Sequence of chain 52.A:
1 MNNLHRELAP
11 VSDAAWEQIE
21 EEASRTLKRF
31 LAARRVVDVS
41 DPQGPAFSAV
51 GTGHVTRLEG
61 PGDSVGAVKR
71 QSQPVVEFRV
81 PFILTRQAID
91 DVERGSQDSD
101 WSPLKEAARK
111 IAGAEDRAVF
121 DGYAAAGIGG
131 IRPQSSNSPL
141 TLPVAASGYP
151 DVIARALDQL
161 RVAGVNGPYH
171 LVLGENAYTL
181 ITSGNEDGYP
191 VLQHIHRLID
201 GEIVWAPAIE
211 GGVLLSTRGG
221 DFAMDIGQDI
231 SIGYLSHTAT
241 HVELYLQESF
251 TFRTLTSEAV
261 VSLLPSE

The small molecule below binds the protein below.
Small molecule (SMILES): CC[C@H](C)[C@H](NC(=O)[C@H](CC(N)=O)NC(=O)[C@H](CC(C)C)NC(=O)[C@H](CO)NC(=O)CNC(=O)[C@@H](N)CO)C(=O)NCC(=O)N[C@@H](CO)C(=O)N[C@@H](CC(C)C)C(=O)N[C@H](C=O)CCCCN

Binding-site contacts:
Ligand atom N contacts residue ARG34 of chain 52.A at 3.9 Å.
Ligand atom O contacts residue ARG6 of chain 52.A at 3.4 Å (salt-bridge).
Ligand atom OG contacts residue ASP229 of chain 52.A at 3.6 Å.
Ligand atom C contacts residue ASP229 of chain 52.A at 3.8 Å.
Ligand atom N contacts residue ARG34 of chain 52.A at 3.7 Å.
Ligand atom CB contacts residue SER24 of chain 52.A at 3.8 Å.
Ligand atom O contacts residue ILE232 of chain 52.A at 3.6 Å (h-bond).
Ligand atom C contacts residue SER231 of chain 52.A at 3.8 Å.
Ligand atom N contacts residue ARG34 of chain 52.A at 3.4 Å (salt-bridge).
Ligand atom CA contacts residue ASP229 of chain 52.A at 3.8 Å.
Ligand atom N contacts residue ASP229 of chain 52.A at 2.8 Å (salt-bridge).
Ligand atom O contacts residue SER231 of chain 52.A at 3.2 Å.
Ligand atom O contacts residue ARG34 of chain 52.A at 2.8 Å (salt-bridge).
Ligand atom CG contacts residue ARG35 of chain 52.A at 3.1 Å.
Ligand atom N contacts residue ILE230 of chain 52.A at 3.1 Å (h-bond).
Ligand atom OG contacts residue ARG34 of chain 52.A at 3.7 Å.
Ligand atom NZ contacts residue THR217 of chain 52.A at 3.8 Å.
Ligand atom N contacts residue ASP229 of chain 52.A at 3.2 Å (salt-bridge).
Ligand atom CD1 contacts residue LYS28 of chain 52.A at 3.4 Å.
Ligand atom CA contacts residue ASP229 of chain 52.A at 3.6 Å.
Ligand atom C contacts residue ARG34 of chain 52.A at 3.7 Å.
Ligand atom CB contacts residue VAL39 of chain 52.A at 3.7 Å (hydrophobic).
Ligand atom CB contacts residue ARG35 of chain 52.A at 3.4 Å.
Ligand atom CG2 contacts residue LEU31 of chain 52.A at 3.8 Å (hydrophobic).
Ligand atom CA contacts residue ARG35 of chain 52.A at 3.8 Å.
Ligand atom CD1 contacts residue LEU31 of chain 52.A at 3.6 Å (hydrophobic).
Ligand atom CA contacts residue SER231 of chain 52.A at 3.6 Å.
Ligand atom CE contacts residue VAL37 of chain 52.A at 3.7 Å (hydrophobic).
Ligand atom O contacts residue ASN2 of chain 52.A at 3.8 Å.
Ligand atom CE contacts residue ARG35 of chain 52.A at 3.8 Å.
Ligand atom CG contacts residue ILE230 of chain 52.A at 3.6 Å (hydrophobic).
Ligand atom CD2 contacts residue SER24 of chain 52.A at 3.5 Å.
Ligand atom CE contacts residue VAL36 of chain 52.A at 3.7 Å (hydrophobic).
Ligand atom CD1 contacts residue LEU27 of chain 52.A at 3.6 Å (hydrophobic).
Ligand atom CD2 contacts residue GLU20 of chain 52.A at 3.6 Å.
Ligand atom CD1 contacts residue ILE230 of chain 52.A at 3.5 Å (hydrophobic).
Ligand atom CD1 contacts residue LEU27 of chain 52.A at 3.8 Å (hydrophobic).
Ligand atom O contacts residue LEU4 of chain 52.A at 3.7 Å.
Ligand atom CB contacts residue ILE230 of chain 52.A at 3.6 Å (hydrophobic).
Ligand atom CA contacts residue ARG6 of chain 52.A at 3.7 Å.